This small molecule binds to this protein.
Small molecule (SMILES): CC(=O)N[C@@H]1[C@@H](O)[C@H](O)[C@@H](CO)O[C@H]1O

Binding-site contacts:
Ligand atom N2 contacts residue ASN87 of chain 28.B at 2.9 Å (h-bond).
Ligand atom O5 contacts residue SER89 of chain 28.B at 4.1 Å.
Ligand atom C5 contacts residue SER89 of chain 28.B at 4.3 Å.
Ligand atom O5 contacts residue ASN87 of chain 28.B at 2.3 Å (h-bond).
Ligand atom O7 contacts residue ASP85 of chain 28.B at 4.3 Å.
Ligand atom C4 contacts residue ASN87 of chain 28.B at 4.2 Å.
Ligand atom C4 contacts residue LEU151 of chain 28.B at 4.4 Å (hydrophobic).
Ligand atom O4 contacts residue LEU151 of chain 28.B at 3.7 Å.
Ligand atom O7 contacts residue ASN87 of chain 28.B at 3.9 Å.
Ligand atom C1 contacts residue ASN87 of chain 28.B at 1.4 Å.
Ligand atom O6 contacts residue LEU151 of chain 28.B at 3.4 Å.
Ligand atom C6 contacts residue LEU151 of chain 28.B at 3.8 Å (hydrophobic).
Ligand atom C5 contacts residue ASN87 of chain 28.B at 3.7 Å.
Ligand atom C3 contacts residue ASN87 of chain 28.B at 3.7 Å.
Ligand atom C7 contacts residue ASN87 of chain 28.B at 3.6 Å.
Ligand atom C2 contacts residue ASN87 of chain 28.B at 2.4 Å.
Ligand atom C5 contacts residue LEU151 of chain 28.B at 4.1 Å (hydrophobic).
Ligand atom C1 contacts residue SER89 of chain 28.B at 4.5 Å.
Ligand atom O5 contacts residue SER79 of chain 28.B at 4.4 Å.

Sequence of chain 28.B:
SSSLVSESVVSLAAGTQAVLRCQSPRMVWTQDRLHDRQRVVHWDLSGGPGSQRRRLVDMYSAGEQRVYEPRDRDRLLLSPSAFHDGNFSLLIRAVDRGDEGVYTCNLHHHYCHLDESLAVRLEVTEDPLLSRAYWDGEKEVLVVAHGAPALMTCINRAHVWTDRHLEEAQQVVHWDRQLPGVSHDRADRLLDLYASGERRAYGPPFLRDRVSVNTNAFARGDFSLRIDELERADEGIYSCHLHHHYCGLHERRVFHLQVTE